Binding-site contacts:
Ligand atom C2 contacts residue ASN38 of chain 1.E at 2.3 Å.
Ligand atom C1 contacts residue ALA39 of chain 1.E at 4.3 Å (hydrophobic).
Ligand atom C4 contacts residue ASN38 of chain 1.E at 4.2 Å.
Ligand atom O5 contacts residue ALA39 of chain 1.E at 4.3 Å.
Ligand atom C1 contacts residue ASN38 of chain 1.E at 1.4 Å.
Ligand atom C7 contacts residue ASN38 of chain 1.E at 3.5 Å.
Ligand atom N2 contacts residue ASN38 of chain 1.E at 2.7 Å (h-bond).
Ligand atom O6 contacts residue LEU52 of chain 1.F at 3.3 Å.
Ligand atom C5 contacts residue THR318 of chain 1.E at 4.1 Å.
Ligand atom C1 contacts residue THR318 of chain 1.E at 3.7 Å.
Ligand atom C6 contacts residue LEU52 of chain 1.F at 3.5 Å (hydrophobic).
Ligand atom C5 contacts residue ASN38 of chain 1.E at 3.6 Å.
Ligand atom O5 contacts residue ASN38 of chain 1.E at 2.3 Å (h-bond).
Ligand atom C6 contacts residue THR40 of chain 1.E at 4.2 Å.
Ligand atom C3 contacts residue ASN38 of chain 1.E at 3.7 Å.
Ligand atom C6 contacts residue THR318 of chain 1.E at 4.0 Å.
Ligand atom C5 contacts residue THR40 of chain 1.E at 4.5 Å.
Ligand atom O6 contacts residue THR318 of chain 1.E at 3.8 Å.
Ligand atom O6 contacts residue ASN49 of chain 1.F at 4.3 Å.
Ligand atom O7 contacts residue ASN38 of chain 1.E at 3.9 Å.
Ligand atom O5 contacts residue THR318 of chain 1.E at 3.0 Å (h-bond).

Sequence of chain 1.E:
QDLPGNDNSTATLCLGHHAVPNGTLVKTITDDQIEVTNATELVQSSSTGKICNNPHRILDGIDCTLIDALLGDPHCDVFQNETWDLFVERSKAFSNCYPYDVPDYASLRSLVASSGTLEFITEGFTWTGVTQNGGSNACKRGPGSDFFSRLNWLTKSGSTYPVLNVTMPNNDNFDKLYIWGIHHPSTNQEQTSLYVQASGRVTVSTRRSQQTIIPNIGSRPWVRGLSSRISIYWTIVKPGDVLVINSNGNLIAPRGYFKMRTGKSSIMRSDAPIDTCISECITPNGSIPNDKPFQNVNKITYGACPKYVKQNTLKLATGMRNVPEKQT

A protein and the small-molecule ligand that binds it are described below.
Small molecule (SMILES): CC(=O)N[C@@H]1[C@@H](O)[C@H](O)[C@@H](CO)O[C@H]1O

Sequence of chain 1.F:
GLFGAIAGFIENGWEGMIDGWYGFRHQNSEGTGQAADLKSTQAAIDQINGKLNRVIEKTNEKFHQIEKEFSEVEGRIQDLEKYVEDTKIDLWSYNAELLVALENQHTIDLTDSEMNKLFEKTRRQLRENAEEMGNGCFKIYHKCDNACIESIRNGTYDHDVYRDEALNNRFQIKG